Binding-site contacts:
Ligand atom OH contacts residue SER40 of chain 1.A at 2.8 Å (h-bond).
Ligand atom C contacts residue HIS57 of chain 1.A at 3.7 Å.
Ligand atom ND2 contacts residue LEU70 of chain 1.A at 3.0 Å (h-bond).
Ligand atom CB contacts residue PHE58 of chain 1.A at 3.7 Å (hydrophobic).
Ligand atom P contacts residue SER46 of chain 1.A at 3.7 Å.
Ligand atom CB contacts residue HIS57 of chain 1.A at 3.7 Å.
Ligand atom OD1 contacts residue LYS59 of chain 1.A at 2.9 Å (salt-bridge).
Ligand atom CE1 contacts residue SER46 of chain 1.A at 3.4 Å.
Ligand atom CB contacts residue ARG18 of chain 1.A at 3.4 Å.
Ligand atom CD2 contacts residue LYS59 of chain 1.A at 3.5 Å.
Ligand atom CA contacts residue HIS57 of chain 1.A at 3.4 Å.
Ligand atom O2P contacts residue ARG18 of chain 1.A at 3.0 Å (salt-bridge).
Ligand atom O1P contacts residue SER40 of chain 1.A at 2.9 Å (h-bond).
Ligand atom CD1 contacts residue MET61 of chain 1.A at 3.1 Å (hydrophobic).
Ligand atom O contacts residue ARG18 of chain 1.A at 2.9 Å (salt-bridge).
Ligand atom O3P contacts residue ARG36 of chain 1.A at 2.8 Å (salt-bridge).
Ligand atom CA contacts residue TRP71 of chain 1.A at 3.1 Å (hydrophobic).
Ligand atom CD1 contacts residue HIS57 of chain 1.A at 3.7 Å.
Ligand atom O1P contacts residue GLN39 of chain 1.A at 3.5 Å (h-bond).
Ligand atom P contacts residue ARG36 of chain 1.A at 3.6 Å.
Ligand atom N contacts residue TRP71 of chain 1.A at 3.7 Å.
Ligand atom CB contacts residue TRP71 of chain 1.A at 3.4 Å (hydrophobic).
Ligand atom O2P contacts residue ARG36 of chain 1.A at 2.8 Å (salt-bridge).
Ligand atom CG contacts residue LEU70 of chain 1.A at 3.7 Å (hydrophobic).
Ligand atom O contacts residue TRP71 of chain 1.A at 3.1 Å.
Ligand atom P contacts residue SER40 of chain 1.A at 3.5 Å.
Ligand atom O3P contacts residue GLN39 of chain 1.A at 3.2 Å (h-bond).
Ligand atom C contacts residue TRP71 of chain 1.A at 3.6 Å (hydrophobic).
Ligand atom CD contacts residue SER40 of chain 1.A at 3.5 Å.
Ligand atom ND2 contacts residue MET61 of chain 1.A at 3.6 Å.
Ligand atom CG contacts residue SER40 of chain 1.A at 3.4 Å.
Ligand atom OD1 contacts residue PHE58 of chain 1.A at 3.5 Å.
Ligand atom N contacts residue HIS57 of chain 1.A at 3.1 Å (h-bond).
Ligand atom CE1 contacts residue ARG18 of chain 1.A at 3.7 Å.
Ligand atom CE2 contacts residue SER40 of chain 1.A at 3.7 Å.
Ligand atom CG contacts residue LYS59 of chain 1.A at 3.7 Å.
Ligand atom O3P contacts residue SER46 of chain 1.A at 2.7 Å (h-bond).
Ligand atom O3P contacts residue SER38 of chain 1.A at 3.0 Å (h-bond).
Ligand atom ND2 contacts residue LYS59 of chain 1.A at 2.7 Å (salt-bridge).
Ligand atom CB contacts residue LEU70 of chain 1.A at 3.4 Å (hydrophobic).

Sequence of chain 1.A:
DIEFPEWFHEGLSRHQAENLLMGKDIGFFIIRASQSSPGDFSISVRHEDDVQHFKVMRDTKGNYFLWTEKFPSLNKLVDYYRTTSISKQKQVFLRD

The protein below binds the small molecule below.
Small molecule (SMILES): CC(=O)N1CCC[C@H]1C(=O)N[C@@H](CC(=O)O)C(=O)N[C@@H](Cc1ccc(OP(=O)(O)O)cc1)C(=O)N[C@@H](CCC(=O)O)C(=O)N[C@@H](CC(N)=O)C(=O)N[C@@H](CC(C)C)C(=O)O